The small molecule below binds the protein below.
Small molecule (SMILES): CC(=O)N[C@H]1[C@H](O[C@H]2[C@H](O)[C@@H](NC(C)=O)CO[C@@H]2CO[C@@H]2O[C@@H](C)[C@@H](O)[C@@H](O)[C@@H]2O)O[C@H](CO)[C@@H](O[C@H]2O[C@H](CO)[C@@H](O)[C@H](O)[C@@H]2O)[C@@H]1O

Binding-site contacts:
Ligand atom C1 contacts residue GLY76 of chain 1.B at 4.0 Å.
Ligand atom C6 contacts residue GLN72 of chain 1.B at 4.0 Å.
Ligand atom C1 contacts residue GLU34 of chain 1.B at 4.1 Å.
Ligand atom O5 contacts residue ASN31 of chain 1.B at 2.4 Å (h-bond).
Ligand atom C6 contacts residue PHE36 of chain 1.B at 3.5 Å (hydrophobic).
Ligand atom C8 contacts residue GLY76 of chain 1.B at 4.1 Å.
Ligand atom C8 contacts residue GLN72 of chain 1.B at 3.1 Å.
Ligand atom O7 contacts residue ASN31 of chain 1.B at 3.6 Å.
Ligand atom C5 contacts residue PHE36 of chain 1.B at 3.5 Å (hydrophobic).
Ligand atom C7 contacts residue THR32 of chain 1.B at 3.8 Å.
Ligand atom C3 contacts residue GLU34 of chain 1.B at 3.3 Å.
Ligand atom O6 contacts residue GLU34 of chain 1.B at 3.8 Å.
Ligand atom C6 contacts residue PHE55 of chain 1.B at 3.7 Å (hydrophobic).
Ligand atom C2 contacts residue GLU34 of chain 1.B at 3.6 Å.
Ligand atom O3 contacts residue GLU34 of chain 1.B at 3.2 Å (salt-bridge).
Ligand atom O2 contacts residue GLU34 of chain 1.B at 2.4 Å (salt-bridge).
Ligand atom O7 contacts residue GLU34 of chain 1.B at 3.6 Å.
Ligand atom C1 contacts residue SER33 of chain 1.B at 4.1 Å.
Ligand atom C1 contacts residue ASN31 of chain 1.B at 1.4 Å.
Ligand atom C7 contacts residue SER33 of chain 1.B at 4.0 Å.
Ligand atom C8 contacts residue LEU73 of chain 1.B at 4.1 Å (hydrophobic).
Ligand atom O5 contacts residue GLU34 of chain 1.B at 4.1 Å.
Ligand atom O5 contacts residue PHE36 of chain 1.B at 3.6 Å.
Ligand atom C8 contacts residue THR32 of chain 1.B at 3.3 Å.
Ligand atom C1 contacts residue GLN72 of chain 1.B at 4.0 Å.
Ligand atom O7 contacts residue THR32 of chain 1.B at 3.6 Å (h-bond).
Ligand atom C8 contacts residue ASN31 of chain 1.B at 3.2 Å.
Ligand atom O5 contacts residue PHE55 of chain 1.B at 4.1 Å.
Ligand atom C5 contacts residue ASN31 of chain 1.B at 3.7 Å.
Ligand atom C7 contacts residue ASN31 of chain 1.B at 3.5 Å.
Ligand atom C1 contacts residue PHE36 of chain 1.B at 4.0 Å (hydrophobic).
Ligand atom C6 contacts residue GLN72 of chain 1.B at 4.0 Å.
Ligand atom O7 contacts residue GLY76 of chain 1.B at 3.9 Å.
Ligand atom C3 contacts residue ASN31 of chain 1.B at 3.8 Å.
Ligand atom N2 contacts residue ASN31 of chain 1.B at 2.9 Å (h-bond).
Ligand atom O7 contacts residue SER33 of chain 1.B at 3.1 Å.
Ligand atom C4 contacts residue GLU34 of chain 1.B at 3.4 Å.
Ligand atom C4 contacts residue PHE36 of chain 1.B at 4.0 Å (hydrophobic).
Ligand atom C2 contacts residue ASN31 of chain 1.B at 2.5 Å.
Ligand atom O5 contacts residue GLN72 of chain 1.B at 3.2 Å (h-bond).

Sequence of chain 1.B:
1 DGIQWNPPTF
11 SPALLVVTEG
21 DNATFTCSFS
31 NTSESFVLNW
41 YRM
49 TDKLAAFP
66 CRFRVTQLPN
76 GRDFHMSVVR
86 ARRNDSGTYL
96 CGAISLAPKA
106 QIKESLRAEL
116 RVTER